Sequence of chain 1.E:
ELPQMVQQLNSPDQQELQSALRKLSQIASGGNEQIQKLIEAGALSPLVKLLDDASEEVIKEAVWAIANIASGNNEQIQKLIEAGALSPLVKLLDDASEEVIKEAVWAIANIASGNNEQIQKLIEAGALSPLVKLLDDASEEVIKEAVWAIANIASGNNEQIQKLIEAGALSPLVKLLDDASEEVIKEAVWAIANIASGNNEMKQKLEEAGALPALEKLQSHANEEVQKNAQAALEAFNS

Binding-site contacts:
Ligand atom CB contacts residue TRP68 of chain 1.E at 3.8 Å (hydrophobic).
Ligand atom CG contacts residue GLU65 of chain 1.E at 3.0 Å.
Ligand atom C contacts residue TRP68 of chain 1.E at 3.4 Å (hydrophobic).
Ligand atom CD contacts residue GLU65 of chain 1.E at 2.8 Å.
Ligand atom CZ contacts residue TRP68 of chain 1.E at 3.6 Å (hydrophobic).
Ligand atom CA contacts residue GLU65 of chain 1.E at 4.3 Å.
Ligand atom NH1 contacts residue SER29 of chain 1.E at 4.1 Å.
Ligand atom O contacts residue TRP68 of chain 1.E at 3.1 Å (h-bond).
Ligand atom CZ contacts residue SER29 of chain 1.E at 3.9 Å.
Ligand atom NE contacts residue TRP68 of chain 1.E at 4.2 Å.
Ligand atom NE contacts residue GLU65 of chain 1.E at 3.2 Å (salt-bridge).
Ligand atom NH2 contacts residue GLN30 of chain 1.E at 4.4 Å.
Ligand atom NH2 contacts residue SER29 of chain 1.E at 3.1 Å.
Ligand atom NH2 contacts residue TRP68 of chain 1.E at 4.2 Å.
Ligand atom CA contacts residue TRP68 of chain 1.E at 3.7 Å (hydrophobic).
Ligand atom N contacts residue GLU107 of chain 1.E at 4.0 Å.
Ligand atom CB contacts residue GLU65 of chain 1.E at 2.9 Å.
Ligand atom NH2 contacts residue ARG26 of chain 1.E at 4.2 Å.
Ligand atom NH1 contacts residue TRP68 of chain 1.E at 2.8 Å.
Ligand atom CA contacts residue LYS64 of chain 1.E at 3.8 Å.
Ligand atom NH2 contacts residue GLU65 of chain 1.E at 3.4 Å (salt-bridge).
Ligand atom N contacts residue LYS64 of chain 1.E at 3.3 Å.
Ligand atom N contacts residue TRP68 of chain 1.E at 3.0 Å.
Ligand atom CZ contacts residue GLU65 of chain 1.E at 3.5 Å.

A protein and the small-molecule ligand that binds it are described below.
Small molecule (SMILES): NC(=[NH2+])NCCC[C@H](N)C(=O)O